Sequence of chain 1.E:
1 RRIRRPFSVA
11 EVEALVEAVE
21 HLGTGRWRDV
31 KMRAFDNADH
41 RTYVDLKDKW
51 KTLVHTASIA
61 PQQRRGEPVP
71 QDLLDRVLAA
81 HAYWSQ

Binding-site contacts:
Ligand atom N1 contacts residue DG7 of chain 1.C at 3.4 Å (h-bond).
Ligand atom N1 contacts residue DT2 of chain 1.C at 3.1 Å (h-bond).
Ligand atom O2 contacts residue DA4 of chain 1.C at 3.2 Å.
Ligand atom N3 contacts residue DG7 of chain 1.C at 2.8 Å (h-bond).
Ligand atom C2 contacts residue DT2 of chain 1.C at 3.4 Å.
Ligand atom OP2 contacts residue ARG2 of chain 1.E at 2.8 Å (salt-bridge).
Ligand atom N4 contacts residue LYS51 of chain 1.E at 3.4 Å (salt-bridge).
Ligand atom N1 contacts residue DT1 of chain 1.C at 2.9 Å (h-bond).
Ligand atom N4 contacts residue DG6 of chain 1.C at 2.8 Å (h-bond).
Ligand atom O2 contacts residue DG5 of chain 1.C at 2.9 Å (h-bond).
Ligand atom O2 contacts residue DG7 of chain 1.C at 2.8 Å (h-bond).
Ligand atom N4 contacts residue ASP48 of chain 1.E at 2.9 Å (salt-bridge).
Ligand atom N3 contacts residue DA4 of chain 1.C at 2.7 Å (h-bond).
Ligand atom O4' contacts residue DG7 of chain 1.C at 3.5 Å (h-bond).
Ligand atom OP2 contacts residue ARG41 of chain 1.E at 3.0 Å (salt-bridge).
Ligand atom C2 contacts residue DG7 of chain 1.C at 3.2 Å.
Ligand atom P contacts residue HIS40 of chain 1.E at 3.5 Å.
Ligand atom N3 contacts residue DG6 of chain 1.C at 2.9 Å (h-bond).
Ligand atom N4 contacts residue DG5 of chain 1.C at 2.8 Å (h-bond).
Ligand atom N1 contacts residue DT3 of chain 1.C at 2.8 Å (h-bond).
Ligand atom OP1 contacts residue ARG2 of chain 1.E at 2.9 Å (salt-bridge).
Ligand atom O2 contacts residue DG5 of chain 1.C at 3.5 Å (h-bond).
Ligand atom C6 contacts residue DT3 of chain 1.C at 3.5 Å.
Ligand atom OP3 contacts residue ARG5 of chain 1.E at 2.4 Å (salt-bridge).
Ligand atom C2 contacts residue DA4 of chain 1.C at 3.4 Å.
Ligand atom N6 contacts residue DT2 of chain 1.C at 3.3 Å (h-bond).
Ligand atom OP1 contacts residue ARG41 of chain 1.E at 3.0 Å (salt-bridge).
Ligand atom C2 contacts residue DT3 of chain 1.C at 3.1 Å.
Ligand atom N1 contacts residue DA4 of chain 1.C at 3.5 Å.
Ligand atom P contacts residue ARG41 of chain 1.E at 3.2 Å.
Ligand atom N3 contacts residue DG5 of chain 1.C at 2.9 Å (h-bond).
Ligand atom N6 contacts residue DT1 of chain 1.C at 3.1 Å (h-bond).
Ligand atom OP3 contacts residue ARG41 of chain 1.E at 3.5 Å (salt-bridge).
Ligand atom N6 contacts residue DT3 of chain 1.C at 2.8 Å (h-bond).
Ligand atom OP1 contacts residue HIS40 of chain 1.E at 2.1 Å (h-bond).
Ligand atom O2 contacts residue DG6 of chain 1.C at 2.8 Å (h-bond).
Ligand atom OP3 contacts residue ARG4 of chain 1.E at 3.4 Å.
Ligand atom C2 contacts residue DG6 of chain 1.C at 3.3 Å.
Ligand atom O4 contacts residue DA4 of chain 1.C at 3.1 Å (h-bond).
Ligand atom N4 contacts residue DG7 of chain 1.C at 2.7 Å (h-bond).

The small molecule below binds the protein below.
Small molecule (SMILES): Cc1cn([C@H]2C[C@H](O[P](=O)(O)OC[C@H]3O[C@@H](n4cnc5c(N)ncnc54)C[C@@H]3O[P](=O)(O)OC[C@H]3O[C@@H](n4cnc5c(N)ncnc54)C[C@@H]3O[P](=O)(O)OC[C@H]3O[C@@H](n4cnc5c(N)ncnc54)C[C@@H]3O)[C@@H](CO[P](=O)(O)O[C@H]3C[C@H](n4ccc(N)nc4=O)O[C@@H]3CO[P](=O)(O)O[C@H]3C[C@H](n4ccc(N)nc4=O)O[C@@H]3CO[P](=O)(O)O[C@H]3C[C@H](n4ccc(N)nc4=O)O[C@@H]3COP(=O)(O)O)O2)c(=O)[nH]c1=O